Sequence of chain 2.A:
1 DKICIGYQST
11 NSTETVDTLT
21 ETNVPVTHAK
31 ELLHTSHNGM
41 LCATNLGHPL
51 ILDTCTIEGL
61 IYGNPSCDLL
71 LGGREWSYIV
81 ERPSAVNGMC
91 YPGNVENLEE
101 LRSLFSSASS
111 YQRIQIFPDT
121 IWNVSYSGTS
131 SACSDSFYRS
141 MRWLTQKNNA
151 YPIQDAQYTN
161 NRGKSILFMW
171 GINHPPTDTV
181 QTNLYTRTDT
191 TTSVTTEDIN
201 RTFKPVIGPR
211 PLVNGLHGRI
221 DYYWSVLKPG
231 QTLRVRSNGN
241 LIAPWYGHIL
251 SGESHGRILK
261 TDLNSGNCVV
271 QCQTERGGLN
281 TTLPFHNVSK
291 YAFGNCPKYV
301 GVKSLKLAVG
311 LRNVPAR

Binding-site contacts:
Ligand atom O5 contacts residue ASN11 of chain 2.A at 2.4 Å (h-bond).
Ligand atom C1 contacts residue ASN11 of chain 2.A at 1.4 Å.
Ligand atom C2 contacts residue ASN11 of chain 2.A at 2.5 Å.
Ligand atom C8 contacts residue ASN11 of chain 2.A at 3.9 Å.
Ligand atom C4 contacts residue ASN11 of chain 2.A at 4.2 Å.
Ligand atom O7 contacts residue ASN11 of chain 2.A at 3.9 Å.
Ligand atom C3 contacts residue ASN11 of chain 2.A at 3.8 Å.
Ligand atom N2 contacts residue ASN11 of chain 2.A at 2.9 Å (h-bond).
Ligand atom C7 contacts residue ASN11 of chain 2.A at 3.3 Å.
Ligand atom C5 contacts residue ASN11 of chain 2.A at 3.7 Å.

A small-molecule ligand and the protein it binds are described below.
Small molecule (SMILES): CC(=O)N[C@@H]1[C@@H](O)[C@H](O)[C@@H](CO)O[C@H]1O